Binding-site contacts:
Ligand atom C8 contacts residue GLY16 of chain 1.A at 3.7 Å.
Ligand atom C4 contacts residue ASN18 of chain 1.A at 4.2 Å.
Ligand atom C1 contacts residue ARG103 of chain 1.A at 4.5 Å.
Ligand atom C5 contacts residue ASN18 of chain 1.A at 3.6 Å.
Ligand atom C3 contacts residue ASN18 of chain 1.A at 3.8 Å.
Ligand atom C8 contacts residue GLN17 of chain 1.A at 4.2 Å.
Ligand atom O5 contacts residue ARG103 of chain 1.A at 3.9 Å.
Ligand atom N2 contacts residue ASN18 of chain 1.A at 3.0 Å (h-bond).
Ligand atom O7 contacts residue ASN18 of chain 1.A at 3.5 Å (h-bond).
Ligand atom C5 contacts residue ARG103 of chain 1.A at 4.3 Å.
Ligand atom O5 contacts residue ASN18 of chain 1.A at 2.3 Å (h-bond).
Ligand atom C2 contacts residue ASN18 of chain 1.A at 2.4 Å.
Ligand atom C6 contacts residue ARG103 of chain 1.A at 4.1 Å.
Ligand atom C7 contacts residue ASN18 of chain 1.A at 3.4 Å.
Ligand atom C1 contacts residue ASN18 of chain 1.A at 1.4 Å.

Sequence of chain 1.A:
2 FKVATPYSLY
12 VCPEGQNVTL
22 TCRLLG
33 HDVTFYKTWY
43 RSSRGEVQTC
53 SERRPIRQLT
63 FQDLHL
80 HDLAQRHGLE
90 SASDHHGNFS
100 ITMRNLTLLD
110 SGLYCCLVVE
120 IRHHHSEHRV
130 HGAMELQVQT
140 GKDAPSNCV

A protein and the small-molecule ligand that binds it are described below.
Small molecule (SMILES): CC(=O)N[C@@H]1[C@@H](O)[C@H](O)[C@@H](CO)O[C@H]1O